Sequence of chain 1.B:
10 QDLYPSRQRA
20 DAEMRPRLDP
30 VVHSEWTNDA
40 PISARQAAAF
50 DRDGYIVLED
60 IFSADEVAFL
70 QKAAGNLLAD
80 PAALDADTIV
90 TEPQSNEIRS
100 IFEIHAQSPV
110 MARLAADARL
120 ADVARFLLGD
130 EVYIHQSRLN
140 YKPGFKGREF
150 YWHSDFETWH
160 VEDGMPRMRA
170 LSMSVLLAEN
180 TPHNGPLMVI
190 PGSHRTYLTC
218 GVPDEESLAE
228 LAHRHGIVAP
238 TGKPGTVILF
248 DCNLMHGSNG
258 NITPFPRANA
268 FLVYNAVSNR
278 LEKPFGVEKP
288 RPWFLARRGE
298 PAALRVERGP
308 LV

This small molecule binds to this protein.
Small molecule (SMILES): O=C(O)CCC(=O)C(=O)O

Binding-site contacts:
Ligand atom C5 contacts residue PHE149 of chain 1.B at 3.5 Å (hydrophobic).
Ligand atom O4 contacts residue PHE149 of chain 1.B at 3.2 Å.
Ligand atom O3 contacts residue PHE268 of chain 1.B at 3.3 Å.
Ligand atom C3 contacts residue ASN139 of chain 1.B at 3.8 Å.
Ligand atom C4 contacts residue PHE149 of chain 1.B at 3.4 Å (hydrophobic).
Ligand atom C1 contacts residue ASN139 of chain 1.B at 3.8 Å.
Ligand atom C2 contacts residue HIS152 of chain 1.B at 3.9 Å.
Ligand atom C1 contacts residue PHE268 of chain 1.B at 4.0 Å (hydrophobic).
Ligand atom O5 contacts residue ASP154 of chain 1.B at 4.0 Å.
Ligand atom C1 contacts residue ASP154 of chain 1.B at 4.1 Å.
Ligand atom O5 contacts residue FE1 of chain 1.F at 2.1 Å.
Ligand atom C3 contacts residue LEU186 of chain 1.B at 4.0 Å (hydrophobic).
Ligand atom O2 contacts residue ASP154 of chain 1.B at 3.3 Å (salt-bridge).
Ligand atom C2 contacts residue FE1 of chain 1.F at 2.6 Å.
Ligand atom C5 contacts residue ARG264 of chain 1.B at 3.2 Å.
Ligand atom O4 contacts residue LEU186 of chain 1.B at 4.1 Å.
Ligand atom C4 contacts residue ASN139 of chain 1.B at 3.3 Å.
Ligand atom O2 contacts residue FE1 of chain 1.F at 2.6 Å.
Ligand atom O5 contacts residue HIS253 of chain 1.B at 3.1 Å (h-bond).
Ligand atom O3 contacts residue ARG264 of chain 1.B at 2.7 Å (salt-bridge).
Ligand atom C1 contacts residue 6CS1 of chain 1.H at 4.0 Å.
Ligand atom C2 contacts residue ASN139 of chain 1.B at 4.2 Å.
Ligand atom O4 contacts residue SER255 of chain 1.B at 2.9 Å (h-bond).
Ligand atom C3 contacts residue PHE268 of chain 1.B at 3.5 Å (hydrophobic).
Ligand atom C1 contacts residue FE1 of chain 1.F at 2.6 Å.
Ligand atom O3 contacts residue ASN139 of chain 1.B at 3.3 Å (h-bond).
Ligand atom C3 contacts residue FE1 of chain 1.F at 4.0 Å.
Ligand atom C1 contacts residue ARG137 of chain 1.B at 4.1 Å.
Ligand atom O5 contacts residue HIS152 of chain 1.B at 2.7 Å.
Ligand atom O4 contacts residue ARG264 of chain 1.B at 3.0 Å (salt-bridge).
Ligand atom O2 contacts residue PHE268 of chain 1.B at 3.4 Å.
Ligand atom O1 contacts residue FE1 of chain 1.F at 3.5 Å.
Ligand atom C5 contacts residue ASN139 of chain 1.B at 3.7 Å.
Ligand atom O1 contacts residue 6CS1 of chain 1.H at 3.8 Å.
Ligand atom O2 contacts residue 6CS1 of chain 1.H at 4.0 Å.
Ligand atom C5 contacts residue SER255 of chain 1.B at 4.1 Å.
Ligand atom O1 contacts residue ASN139 of chain 1.B at 3.3 Å (h-bond).
Ligand atom O1 contacts residue ARG137 of chain 1.B at 3.0 Å (salt-bridge).
Ligand atom C2 contacts residue HIS253 of chain 1.B at 3.8 Å.
Ligand atom C5 contacts residue PHE268 of chain 1.B at 4.1 Å (hydrophobic).